Sequence of chain 1.D:
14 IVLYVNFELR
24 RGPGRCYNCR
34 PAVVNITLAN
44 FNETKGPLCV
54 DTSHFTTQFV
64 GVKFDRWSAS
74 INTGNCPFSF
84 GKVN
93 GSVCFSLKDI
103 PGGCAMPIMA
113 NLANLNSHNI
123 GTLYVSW

A protein and the small-molecule ligand that binds it are described below.
Small molecule (SMILES): CC(=O)N[C@@H]1[C@@H](O)[C@H](O)[C@@H](CO)O[C@H]1O

Binding-site contacts:
Ligand atom C2 contacts residue LYS48 of chain 1.D at 4.4 Å.
Ligand atom O7 contacts residue ASN45 of chain 1.D at 3.6 Å.
Ligand atom C6 contacts residue LYS48 of chain 1.D at 4.5 Å.
Ligand atom N2 contacts residue ASN45 of chain 1.D at 2.9 Å (h-bond).
Ligand atom C5 contacts residue ASN45 of chain 1.D at 3.7 Å.
Ligand atom O5 contacts residue LYS48 of chain 1.D at 3.4 Å.
Ligand atom C1 contacts residue THR47 of chain 1.D at 4.5 Å.
Ligand atom O6 contacts residue LYS48 of chain 1.D at 3.5 Å.
Ligand atom C4 contacts residue ASN45 of chain 1.D at 4.2 Å.
Ligand atom C1 contacts residue ASN45 of chain 1.D at 1.4 Å.
Ligand atom O5 contacts residue ASN45 of chain 1.D at 2.4 Å (h-bond).
Ligand atom O5 contacts residue THR47 of chain 1.D at 4.0 Å.
Ligand atom C3 contacts residue ASN45 of chain 1.D at 3.8 Å.
Ligand atom C2 contacts residue ASN45 of chain 1.D at 2.5 Å.
Ligand atom C7 contacts residue ASN45 of chain 1.D at 3.5 Å.
Ligand atom C6 contacts residue THR47 of chain 1.D at 4.0 Å.
Ligand atom C5 contacts residue THR47 of chain 1.D at 4.2 Å.
Ligand atom C5 contacts residue LYS48 of chain 1.D at 4.4 Å.
Ligand atom O7 contacts residue LYS48 of chain 1.D at 4.1 Å.
Ligand atom C1 contacts residue LYS48 of chain 1.D at 4.0 Å.